Binding-site contacts:
Ligand atom O11 contacts residue VAL130 of chain 1.B at 3.5 Å.
Ligand atom N06 contacts residue LEU193 of chain 1.B at 4.0 Å.
Ligand atom N07 contacts residue LEU193 of chain 1.B at 3.9 Å.
Ligand atom N01 contacts residue GLU115 of chain 1.B at 4.1 Å.
Ligand atom N07 contacts residue GLN107 of chain 1.B at 3.8 Å.
Ligand atom N01 contacts residue ZN1 of chain 1.J at 2.1 Å.
Ligand atom C05 contacts residue LEU193 of chain 1.B at 4.1 Å (hydrophobic).
Ligand atom N09 contacts residue LEU193 of chain 1.B at 4.0 Å.
Ligand atom O03 contacts residue TRP204 of chain 1.B at 3.9 Å.
Ligand atom S02 contacts residue HIS128 of chain 1.B at 3.8 Å.
Ligand atom N06 contacts residue VAL130 of chain 1.B at 3.5 Å.
Ligand atom N01 contacts residue THR195 of chain 1.B at 4.0 Å.
Ligand atom N01 contacts residue HIS128 of chain 1.B at 3.8 Å.
Ligand atom O11 contacts residue GLN107 of chain 1.B at 3.8 Å.
Ligand atom N01 contacts residue HIS111 of chain 1.B at 3.2 Å (h-bond).
Ligand atom O03 contacts residue ZN1 of chain 1.J at 3.7 Å.
Ligand atom O04 contacts residue VAL140 of chain 1.B at 4.2 Å.
Ligand atom C05 contacts residue HIS109 of chain 1.B at 3.8 Å.
Ligand atom C05 contacts residue ZN1 of chain 1.J at 4.0 Å.
Ligand atom O03 contacts residue LEU193 of chain 1.B at 3.7 Å.
Ligand atom S02 contacts residue THR194 of chain 1.B at 3.6 Å (h-bond).
Ligand atom S19 contacts residue LEU193 of chain 1.B at 3.9 Å.
Ligand atom S02 contacts residue HIS109 of chain 1.B at 3.6 Å (h-bond).
Ligand atom S19 contacts residue THR195 of chain 1.B at 3.1 Å (h-bond).
Ligand atom N06 contacts residue GLN107 of chain 1.B at 4.1 Å.
Ligand atom C17 contacts residue LEU132 of chain 1.B at 4.3 Å (hydrophobic).
Ligand atom O03 contacts residue THR194 of chain 1.B at 3.3 Å (h-bond).
Ligand atom C16 contacts residue LEU132 of chain 1.B at 4.1 Å (hydrophobic).
Ligand atom O04 contacts residue ZN1 of chain 1.J at 2.1 Å.
Ligand atom N07 contacts residue VAL130 of chain 1.B at 3.8 Å.
Ligand atom O04 contacts residue VAL130 of chain 1.B at 4.2 Å.
Ligand atom O04 contacts residue HIS109 of chain 1.B at 2.9 Å (h-bond).
Ligand atom C08 contacts residue LEU193 of chain 1.B at 3.8 Å (hydrophobic).
Ligand atom N01 contacts residue HIS109 of chain 1.B at 3.3 Å (h-bond).
Ligand atom N01 contacts residue THR194 of chain 1.B at 2.6 Å (h-bond).
Ligand atom O04 contacts residue HIS128 of chain 1.B at 2.8 Å (h-bond).
Ligand atom N06 contacts residue HIS109 of chain 1.B at 3.7 Å.
Ligand atom S02 contacts residue ZN1 of chain 1.J at 2.6 Å.
Ligand atom O04 contacts residue HIS111 of chain 1.B at 4.1 Å.
Ligand atom S02 contacts residue HIS111 of chain 1.B at 4.3 Å.

Sequence of chain 1.B:
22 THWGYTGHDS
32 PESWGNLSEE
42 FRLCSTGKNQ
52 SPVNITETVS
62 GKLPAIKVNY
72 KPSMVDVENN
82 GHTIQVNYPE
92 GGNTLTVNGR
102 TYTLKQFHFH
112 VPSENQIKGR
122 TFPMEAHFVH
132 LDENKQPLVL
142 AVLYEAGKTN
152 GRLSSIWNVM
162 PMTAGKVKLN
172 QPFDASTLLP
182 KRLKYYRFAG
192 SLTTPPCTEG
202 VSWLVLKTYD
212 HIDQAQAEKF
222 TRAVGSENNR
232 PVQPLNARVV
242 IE

This protein binds this small molecule.
Small molecule (SMILES): NS(=O)(=O)c1nnc(NC(=O)CC2CCCCC2)s1